A protein and the small-molecule ligand that binds it are described below.
Small molecule (SMILES): CC(=O)N[C@@H]1[C@@H](O)[C@H](O)[C@@H](CO)O[C@H]1O

Binding-site contacts:
Ligand atom C1 contacts residue ASN88 of chain 1.D at 1.4 Å.
Ligand atom N2 contacts residue ASN88 of chain 1.D at 3.5 Å (h-bond).
Ligand atom C6 contacts residue ASN88 of chain 1.D at 4.0 Å.
Ligand atom O5 contacts residue ASN88 of chain 1.D at 1.7 Å (h-bond).
Ligand atom C2 contacts residue ASN88 of chain 1.D at 2.7 Å.
Ligand atom C5 contacts residue ASN88 of chain 1.D at 3.0 Å.
Ligand atom C4 contacts residue ASN88 of chain 1.D at 3.9 Å.
Ligand atom C3 contacts residue ASN88 of chain 1.D at 3.8 Å.

Sequence of chain 1.D:
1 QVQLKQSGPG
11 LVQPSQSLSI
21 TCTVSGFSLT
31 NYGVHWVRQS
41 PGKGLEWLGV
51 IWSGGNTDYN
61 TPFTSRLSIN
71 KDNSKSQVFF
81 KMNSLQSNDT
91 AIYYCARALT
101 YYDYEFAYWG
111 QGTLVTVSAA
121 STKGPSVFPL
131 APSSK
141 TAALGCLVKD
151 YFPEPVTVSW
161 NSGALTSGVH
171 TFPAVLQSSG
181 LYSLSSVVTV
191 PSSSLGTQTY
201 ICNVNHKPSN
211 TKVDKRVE